Sequence of chain 1.C:
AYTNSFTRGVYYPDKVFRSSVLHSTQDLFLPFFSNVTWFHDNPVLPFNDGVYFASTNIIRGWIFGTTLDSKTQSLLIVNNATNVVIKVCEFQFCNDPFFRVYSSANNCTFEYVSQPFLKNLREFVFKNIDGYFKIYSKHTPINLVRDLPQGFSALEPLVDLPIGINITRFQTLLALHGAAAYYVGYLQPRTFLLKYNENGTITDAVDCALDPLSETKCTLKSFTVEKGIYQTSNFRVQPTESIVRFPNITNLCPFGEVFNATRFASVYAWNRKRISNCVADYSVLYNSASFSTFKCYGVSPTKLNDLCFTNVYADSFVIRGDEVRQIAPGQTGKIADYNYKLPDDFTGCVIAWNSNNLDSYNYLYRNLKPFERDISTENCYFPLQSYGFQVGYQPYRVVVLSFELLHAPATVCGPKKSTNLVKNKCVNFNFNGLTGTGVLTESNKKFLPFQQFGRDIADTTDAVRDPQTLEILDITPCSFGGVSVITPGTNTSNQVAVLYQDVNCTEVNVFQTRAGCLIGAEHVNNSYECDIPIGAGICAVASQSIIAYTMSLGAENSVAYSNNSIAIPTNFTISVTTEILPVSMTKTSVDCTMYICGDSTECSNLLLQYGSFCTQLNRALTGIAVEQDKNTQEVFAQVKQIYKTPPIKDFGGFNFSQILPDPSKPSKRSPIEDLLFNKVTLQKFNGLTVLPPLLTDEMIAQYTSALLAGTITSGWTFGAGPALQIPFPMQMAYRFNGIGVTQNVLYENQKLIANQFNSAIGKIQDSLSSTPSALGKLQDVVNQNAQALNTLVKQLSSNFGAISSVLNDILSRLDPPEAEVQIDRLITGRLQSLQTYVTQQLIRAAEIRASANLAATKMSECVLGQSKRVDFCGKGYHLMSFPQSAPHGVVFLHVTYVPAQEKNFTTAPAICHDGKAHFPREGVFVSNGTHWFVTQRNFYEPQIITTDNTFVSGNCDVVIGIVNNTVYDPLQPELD

Binding-site contacts:
Ligand atom O5 contacts residue ASN1098 of chain 1.C at 2.4 Å (h-bond).
Ligand atom O4 contacts residue HIS1101 of chain 1.C at 4.4 Å.
Ligand atom O6 contacts residue PHE1103 of chain 1.C at 4.3 Å.
Ligand atom C4 contacts residue HIS1101 of chain 1.C at 4.3 Å.
Ligand atom C5 contacts residue ASN1098 of chain 1.C at 3.7 Å.
Ligand atom C5 contacts residue PHE1103 of chain 1.C at 4.3 Å (hydrophobic).
Ligand atom N2 contacts residue ASN1098 of chain 1.C at 3.0 Å (h-bond).
Ligand atom C1 contacts residue HIS1101 of chain 1.C at 3.8 Å.
Ligand atom C4 contacts residue ASN1098 of chain 1.C at 4.2 Å.
Ligand atom O7 contacts residue ASN1098 of chain 1.C at 3.1 Å (h-bond).
Ligand atom C3 contacts residue ASN1098 of chain 1.C at 3.8 Å.
Ligand atom C1 contacts residue ASN1098 of chain 1.C at 1.4 Å.
Ligand atom C7 contacts residue ASN1098 of chain 1.C at 3.3 Å.
Ligand atom C3 contacts residue HIS1101 of chain 1.C at 4.3 Å.
Ligand atom C2 contacts residue THR1100 of chain 1.C at 4.2 Å.
Ligand atom N2 contacts residue THR1100 of chain 1.C at 3.6 Å.
Ligand atom C1 contacts residue THR1100 of chain 1.C at 3.9 Å.
Ligand atom O5 contacts residue HIS1101 of chain 1.C at 3.7 Å.
Ligand atom C8 contacts residue ASN1098 of chain 1.C at 3.6 Å.
Ligand atom C5 contacts residue HIS1101 of chain 1.C at 3.3 Å.
Ligand atom O5 contacts residue PHE1103 of chain 1.C at 3.7 Å.
Ligand atom C3 contacts residue THR1100 of chain 1.C at 4.4 Å.
Ligand atom C2 contacts residue ASN1098 of chain 1.C at 2.4 Å.
Ligand atom C6 contacts residue HIS1101 of chain 1.C at 4.2 Å.
Ligand atom C6 contacts residue PHE1103 of chain 1.C at 3.9 Å (hydrophobic).

This small molecule binds to this protein.
Small molecule (SMILES): CC(=O)N[C@@H]1[C@@H](O)[C@H](O)[C@@H](CO)O[C@H]1O